Binding-site contacts:
Ligand atom C6 contacts residue ARG543 of chain 1.D at 4.0 Å.
Ligand atom C1 contacts residue THR730 of chain 1.D at 3.4 Å.
Ligand atom C2 contacts residue THR730 of chain 1.D at 3.6 Å.
Ligand atom C3 contacts residue THR730 of chain 1.D at 3.3 Å.
Ligand atom O3 contacts residue THR730 of chain 1.D at 4.4 Å.
Ligand atom C4 contacts residue THR730 of chain 1.D at 3.9 Å.
Ligand atom N2 contacts residue NAG1 of chain 1.BA at 4.5 Å.
Ligand atom C8 contacts residue NAG1 of chain 1.BA at 3.8 Å.
Ligand atom C4 contacts residue ASN546 of chain 1.D at 4.2 Å.
Ligand atom O7 contacts residue ARG543 of chain 1.D at 4.0 Å.
Ligand atom C2 contacts residue ARG543 of chain 1.D at 4.4 Å.
Ligand atom C6 contacts residue THR730 of chain 1.D at 4.5 Å.
Ligand atom C1 contacts residue ASN546 of chain 1.D at 1.4 Å.
Ligand atom O4 contacts residue THR730 of chain 1.D at 4.5 Å.
Ligand atom O5 contacts residue LEU729 of chain 1.D at 4.4 Å.
Ligand atom O7 contacts residue ASN546 of chain 1.D at 3.7 Å.
Ligand atom C3 contacts residue ASN546 of chain 1.D at 3.8 Å.
Ligand atom C2 contacts residue ASN546 of chain 1.D at 2.4 Å.
Ligand atom C7 contacts residue ASN546 of chain 1.D at 3.5 Å.
Ligand atom O7 contacts residue NAG2 of chain 1.BA at 3.7 Å.
Ligand atom O5 contacts residue THR730 of chain 1.D at 4.0 Å.
Ligand atom O6 contacts residue ARG543 of chain 1.D at 3.2 Å (salt-bridge).
Ligand atom C7 contacts residue NAG1 of chain 1.BA at 3.6 Å.
Ligand atom O7 contacts residue NAG1 of chain 1.BA at 3.3 Å.
Ligand atom C7 contacts residue NAG2 of chain 1.BA at 4.2 Å.
Ligand atom O4 contacts residue THR730 of chain 1.D at 4.2 Å.
Ligand atom O5 contacts residue ARG543 of chain 1.D at 4.4 Å.
Ligand atom C1 contacts residue SER731 of chain 1.D at 4.3 Å.
Ligand atom C5 contacts residue THR730 of chain 1.D at 3.6 Å.
Ligand atom O5 contacts residue ASN546 of chain 1.D at 2.4 Å (h-bond).
Ligand atom N2 contacts residue ASN546 of chain 1.D at 2.9 Å (h-bond).
Ligand atom C5 contacts residue ASN546 of chain 1.D at 3.7 Å.
Ligand atom C6 contacts residue LEU729 of chain 1.D at 3.8 Å (hydrophobic).
Ligand atom O6 contacts residue LEU729 of chain 1.D at 4.1 Å.
Ligand atom C8 contacts residue NAG2 of chain 1.BA at 3.8 Å.

Sequence of chain 1.D:
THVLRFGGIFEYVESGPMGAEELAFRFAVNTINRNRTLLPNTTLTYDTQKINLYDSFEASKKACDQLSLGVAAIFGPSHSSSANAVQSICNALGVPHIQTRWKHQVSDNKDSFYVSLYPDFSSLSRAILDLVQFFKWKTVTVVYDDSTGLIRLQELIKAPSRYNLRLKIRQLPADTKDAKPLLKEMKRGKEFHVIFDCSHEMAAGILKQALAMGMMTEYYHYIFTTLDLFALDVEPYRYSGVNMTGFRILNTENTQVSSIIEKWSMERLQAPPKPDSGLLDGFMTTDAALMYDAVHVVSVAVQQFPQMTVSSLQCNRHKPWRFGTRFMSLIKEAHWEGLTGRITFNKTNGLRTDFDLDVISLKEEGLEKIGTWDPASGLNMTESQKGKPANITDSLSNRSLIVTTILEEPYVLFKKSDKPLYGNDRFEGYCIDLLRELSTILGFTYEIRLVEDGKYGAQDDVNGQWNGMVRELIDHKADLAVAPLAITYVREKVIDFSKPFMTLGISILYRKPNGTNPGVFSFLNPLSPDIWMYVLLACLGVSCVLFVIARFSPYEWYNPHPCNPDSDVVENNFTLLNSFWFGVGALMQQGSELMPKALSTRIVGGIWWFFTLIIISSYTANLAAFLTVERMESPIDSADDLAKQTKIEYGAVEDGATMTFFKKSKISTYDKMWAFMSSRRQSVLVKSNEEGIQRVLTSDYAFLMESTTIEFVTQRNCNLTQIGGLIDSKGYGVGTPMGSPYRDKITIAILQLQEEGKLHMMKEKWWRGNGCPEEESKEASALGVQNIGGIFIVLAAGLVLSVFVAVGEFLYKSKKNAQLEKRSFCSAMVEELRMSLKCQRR

A protein and the small-molecule ligand that binds it are described below.
Small molecule (SMILES): CC(=O)N[C@H]1[C@H](O[C@H]2[C@H](O)[C@@H](NC(C)=O)CO[C@@H]2CO)O[C@H](CO)[C@@H](O[C@@H]2O[C@H](CO)[C@@H](O)[C@H](O[C@@H]3O[C@H](CO)[C@@H](O)[C@H](O)[C@@H]3O)[C@@H]2O)[C@@H]1O